Sequence of chain 1.C:
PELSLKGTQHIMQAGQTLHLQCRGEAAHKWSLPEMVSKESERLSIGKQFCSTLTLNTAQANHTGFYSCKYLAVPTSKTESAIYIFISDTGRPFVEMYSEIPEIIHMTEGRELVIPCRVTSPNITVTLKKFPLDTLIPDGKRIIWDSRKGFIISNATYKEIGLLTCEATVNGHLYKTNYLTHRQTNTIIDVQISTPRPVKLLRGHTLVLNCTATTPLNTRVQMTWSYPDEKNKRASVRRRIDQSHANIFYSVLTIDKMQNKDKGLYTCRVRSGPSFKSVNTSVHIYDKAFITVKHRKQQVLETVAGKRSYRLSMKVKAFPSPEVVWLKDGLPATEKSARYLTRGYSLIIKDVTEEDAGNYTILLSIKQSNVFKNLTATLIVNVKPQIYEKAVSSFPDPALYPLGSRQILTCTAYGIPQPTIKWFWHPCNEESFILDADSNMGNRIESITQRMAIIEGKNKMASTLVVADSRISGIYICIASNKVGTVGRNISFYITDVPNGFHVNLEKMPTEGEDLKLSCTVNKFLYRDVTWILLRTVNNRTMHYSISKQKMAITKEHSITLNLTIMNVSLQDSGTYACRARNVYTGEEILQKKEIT

Binding-site contacts:
Ligand atom N2 contacts residue ASN297 of chain 1.C at 2.8 Å (h-bond).
Ligand atom C5 contacts residue ASN297 of chain 1.C at 3.7 Å.
Ligand atom C8 contacts residue ASN297 of chain 1.C at 3.7 Å.
Ligand atom C1 contacts residue ASN297 of chain 1.C at 1.4 Å.
Ligand atom O5 contacts residue ASN297 of chain 1.C at 2.5 Å (h-bond).
Ligand atom C2 contacts residue ASN297 of chain 1.C at 2.5 Å.
Ligand atom C7 contacts residue ASN297 of chain 1.C at 3.4 Å.
Ligand atom C3 contacts residue ASN297 of chain 1.C at 3.8 Å.
Ligand atom O7 contacts residue ASN297 of chain 1.C at 4.3 Å.
Ligand atom C7 contacts residue LEU282 of chain 1.C at 4.0 Å (hydrophobic).
Ligand atom C4 contacts residue ASN297 of chain 1.C at 4.3 Å.
Ligand atom O7 contacts residue LEU282 of chain 1.C at 3.4 Å.

A protein and the small-molecule ligand that binds it are described below.
Small molecule (SMILES): CC(=O)N[C@@H]1[C@@H](O)[C@H](O)[C@@H](CO)O[C@H]1O